This protein binds this small molecule.
Small molecule (SMILES): CC(=O)N[C@H]1[C@H](O[C@H]2[C@H](O)[C@@H](NC(C)=O)CO[C@@H]2CO)O[C@H](CO)[C@@H](O)[C@@H]1O

Binding-site contacts:
Ligand atom C2 contacts residue ASN25 of chain 1.B at 2.5 Å.
Ligand atom O7 contacts residue ASN25 of chain 1.B at 4.1 Å.
Ligand atom O5 contacts residue LYS22 of chain 1.B at 3.6 Å (salt-bridge).
Ligand atom C3 contacts residue ASN25 of chain 1.B at 3.7 Å.
Ligand atom C1 contacts residue ASN25 of chain 1.B at 1.4 Å.
Ligand atom C2 contacts residue LYS22 of chain 1.B at 4.2 Å.
Ligand atom N2 contacts residue ASN25 of chain 1.B at 2.9 Å (h-bond).
Ligand atom C7 contacts residue ASN25 of chain 1.B at 3.9 Å.
Ligand atom C1 contacts residue LYS22 of chain 1.B at 4.0 Å.
Ligand atom C4 contacts residue ASN25 of chain 1.B at 4.2 Å.
Ligand atom C5 contacts residue ASN25 of chain 1.B at 3.6 Å.
Ligand atom O5 contacts residue ASN25 of chain 1.B at 2.3 Å (h-bond).

Sequence of chain 1.B:
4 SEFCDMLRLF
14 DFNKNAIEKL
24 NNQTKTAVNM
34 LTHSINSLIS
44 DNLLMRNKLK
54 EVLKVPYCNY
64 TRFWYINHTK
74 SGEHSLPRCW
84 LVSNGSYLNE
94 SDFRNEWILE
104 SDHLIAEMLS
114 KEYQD